Sequence of chain 1.D:
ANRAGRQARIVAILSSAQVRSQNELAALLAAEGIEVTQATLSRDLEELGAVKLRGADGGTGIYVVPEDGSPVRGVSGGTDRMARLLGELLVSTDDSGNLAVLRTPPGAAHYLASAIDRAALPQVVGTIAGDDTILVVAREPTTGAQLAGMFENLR

This small molecule binds to this protein.
Small molecule (SMILES): NC(=[NH2+])NCCC[C@H](N)C(=O)O

Sequence of chain 1.C:
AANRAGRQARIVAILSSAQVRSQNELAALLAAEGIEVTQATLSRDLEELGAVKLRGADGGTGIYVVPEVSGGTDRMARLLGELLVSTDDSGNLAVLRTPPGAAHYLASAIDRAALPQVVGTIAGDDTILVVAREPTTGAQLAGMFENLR

Binding-site contacts:
Ligand atom NE contacts residue HIS125 of chain 1.C at 3.7 Å.
Ligand atom CA contacts residue ILE143 of chain 1.C at 4.1 Å (hydrophobic).
Ligand atom CB contacts residue THR142 of chain 1.C at 3.8 Å.
Ligand atom C contacts residue THR142 of chain 1.C at 3.8 Å.
Ligand atom NH2 contacts residue HIS125 of chain 1.C at 2.8 Å (h-bond).
Ligand atom NH1 contacts residue ASP146 of chain 1.B at 4.2 Å.
Ligand atom C contacts residue GLY145 of chain 1.B at 3.9 Å.
Ligand atom OXT contacts residue THR148 of chain 1.B at 3.7 Å.
Ligand atom O contacts residue HIS125 of chain 1.C at 3.8 Å.
Ligand atom CZ contacts residue ASP146 of chain 1.D at 3.5 Å.
Ligand atom C contacts residue ALA144 of chain 1.C at 4.1 Å (hydrophobic).
Ligand atom C contacts residue ILE143 of chain 1.C at 4.1 Å (hydrophobic).
Ligand atom CA contacts residue THR142 of chain 1.C at 3.2 Å.
Ligand atom CA contacts residue ASP147 of chain 1.B at 4.1 Å.
Ligand atom N contacts residue ASP147 of chain 1.B at 3.3 Å (salt-bridge).
Ligand atom OXT contacts residue ASP146 of chain 1.B at 2.8 Å (salt-bridge).
Ligand atom CB contacts residue ASP132 of chain 1.C at 3.4 Å.
Ligand atom OXT contacts residue GLY145 of chain 1.B at 3.7 Å.
Ligand atom O contacts residue ASP146 of chain 1.B at 3.6 Å.
Ligand atom CZ contacts residue HIS125 of chain 1.C at 4.0 Å.
Ligand atom N contacts residue THR148 of chain 1.B at 3.2 Å (h-bond).
Ligand atom O contacts residue ILE143 of chain 1.C at 3.7 Å.
Ligand atom CD contacts residue SER129 of chain 1.C at 3.7 Å.
Ligand atom CG contacts residue ASP147 of chain 1.B at 4.1 Å.
Ligand atom NE contacts residue SER129 of chain 1.C at 3.4 Å.
Ligand atom O contacts residue ALA144 of chain 1.C at 3.2 Å (h-bond).
Ligand atom C contacts residue ASP147 of chain 1.B at 3.9 Å.
Ligand atom NH2 contacts residue ASP146 of chain 1.D at 3.2 Å (salt-bridge).
Ligand atom CG contacts residue ASP132 of chain 1.C at 3.6 Å.
Ligand atom CB contacts residue ALA128 of chain 1.C at 3.5 Å (hydrophobic).
Ligand atom N contacts residue THR142 of chain 1.C at 3.0 Å (h-bond).
Ligand atom C contacts residue ASP146 of chain 1.B at 3.6 Å.
Ligand atom NH1 contacts residue GLY122 of chain 1.D at 3.9 Å.
Ligand atom NH1 contacts residue ASP146 of chain 1.D at 2.9 Å (salt-bridge).
Ligand atom NH2 contacts residue ASP146 of chain 1.B at 4.1 Å.
Ligand atom CA contacts residue ASP132 of chain 1.C at 3.6 Å.
Ligand atom OXT contacts residue ASP147 of chain 1.B at 3.0 Å (salt-bridge).
Ligand atom N contacts residue ASP132 of chain 1.C at 2.7 Å (salt-bridge).
Ligand atom O contacts residue GLY145 of chain 1.B at 3.3 Å.
Ligand atom CD contacts residue HIS125 of chain 1.C at 3.2 Å.

Sequence of chain 1.B:
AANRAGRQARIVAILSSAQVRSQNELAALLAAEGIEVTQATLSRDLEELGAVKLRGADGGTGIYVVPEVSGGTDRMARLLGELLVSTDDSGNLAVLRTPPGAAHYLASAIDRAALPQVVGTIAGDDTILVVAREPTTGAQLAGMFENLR